The small molecule below binds the protein below.
Small molecule (SMILES): CC[C@H](C)CN(C[C@@H](O)[C@H](Cc1ccccc1)NC(=O)OC[C@H](C)C(=O)OC)S(=O)(=O)c1ccc(OC)cc1

Sequence of chain 1.A:
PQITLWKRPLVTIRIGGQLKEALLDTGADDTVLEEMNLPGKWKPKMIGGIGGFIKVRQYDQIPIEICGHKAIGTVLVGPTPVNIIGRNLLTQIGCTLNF

Binding-site contacts:
Ligand atom C36 contacts residue GLY49 of chain 1.A at 3.8 Å.
Ligand atom C14 contacts residue ILE84 of chain 1.A at 3.8 Å (hydrophobic).
Ligand atom O10 contacts residue ILE84 of chain 1.B at 3.4 Å.
Ligand atom C23 contacts residue GLY48 of chain 1.A at 3.4 Å.
Ligand atom C28 contacts residue ASP30 of chain 1.A at 3.4 Å.
Ligand atom O27 contacts residue ILE47 of chain 1.A at 3.7 Å.
Ligand atom C24 contacts residue ASP29 of chain 1.A at 3.6 Å.
Ligand atom C7 contacts residue VAL32 of chain 1.B at 3.7 Å (hydrophobic).
Ligand atom C1 contacts residue ASP30 of chain 1.B at 3.4 Å.
Ligand atom O9 contacts residue ILE50 of chain 1.A at 3.2 Å.
Ligand atom O9 contacts residue GLY49 of chain 1.B at 3.3 Å.
Ligand atom C6 contacts residue ALA28 of chain 1.B at 3.6 Å (hydrophobic).
Ligand atom C35 contacts residue VAL82 of chain 1.B at 3.7 Å (hydrophobic).
Ligand atom N20 contacts residue GLY27 of chain 1.A at 3.1 Å (h-bond).
Ligand atom C28 contacts residue ILE47 of chain 1.A at 3.6 Å (hydrophobic).
Ligand atom O26 contacts residue ASP29 of chain 1.A at 2.9 Å (salt-bridge).
Ligand atom C17 contacts residue ASP25 of chain 1.A at 3.5 Å.
Ligand atom O26 contacts residue ASP30 of chain 1.A at 3.1 Å (salt-bridge).
Ligand atom O10 contacts residue ILE50 of chain 1.A at 3.7 Å.
Ligand atom O18 contacts residue GLY27 of chain 1.A at 3.3 Å.
Ligand atom C28 contacts residue VAL32 of chain 1.A at 3.7 Å (hydrophobic).
Ligand atom C12 contacts residue GLY27 of chain 1.B at 3.8 Å.
Ligand atom C32 contacts residue GLY27 of chain 1.A at 3.5 Å.
Ligand atom C32 contacts residue ASP25 of chain 1.B at 3.4 Å.
Ligand atom O18 contacts residue ASP25 of chain 1.B at 2.5 Å (salt-bridge).
Ligand atom O22 contacts residue GLY49 of chain 1.A at 3.5 Å.
Ligand atom C4 contacts residue GLY48 of chain 1.B at 3.4 Å.
Ligand atom O1 contacts residue ASP30 of chain 1.B at 3.2 Å (salt-bridge).
Ligand atom C36 contacts residue VAL82 of chain 1.B at 3.8 Å (hydrophobic).
Ligand atom O18 contacts residue ASP25 of chain 1.A at 2.6 Å (salt-bridge).
Ligand atom C7 contacts residue ASP30 of chain 1.B at 3.5 Å.
Ligand atom C17 contacts residue ASP25 of chain 1.B at 3.3 Å.
Ligand atom C18 contacts residue PRO81 of chain 1.A at 3.7 Å (hydrophobic).
Ligand atom C36 contacts residue ILE50 of chain 1.A at 3.6 Å (hydrophobic).
Ligand atom C7 contacts residue ALA28 of chain 1.B at 3.5 Å (hydrophobic).
Ligand atom C33 contacts residue GLY27 of chain 1.A at 3.4 Å.
Ligand atom C22 contacts residue GLY48 of chain 1.A at 3.0 Å.
Ligand atom O26 contacts residue ALA28 of chain 1.A at 3.6 Å.
Ligand atom O27 contacts residue ILE50 of chain 1.B at 3.5 Å.
Ligand atom C16 contacts residue ASP25 of chain 1.B at 3.3 Å.

Sequence of chain 1.B:
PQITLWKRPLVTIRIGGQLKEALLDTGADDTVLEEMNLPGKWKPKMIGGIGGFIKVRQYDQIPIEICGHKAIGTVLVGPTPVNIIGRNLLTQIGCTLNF